Binding-site contacts:
Ligand atom CD contacts residue GLY402 of chain 1.A at 4.1 Å.
Ligand atom CG contacts residue SER354 of chain 1.A at 4.3 Å.
Ligand atom OXT contacts residue SER355 of chain 1.A at 2.9 Å (h-bond).
Ligand atom CG contacts residue GLY402 of chain 1.A at 4.0 Å.
Ligand atom CB contacts residue MET302 of chain 1.A at 3.6 Å (hydrophobic).
Ligand atom CD contacts residue HIS303 of chain 1.A at 3.6 Å.
Ligand atom NE contacts residue ASP170 of chain 1.A at 4.3 Å.
Ligand atom CA contacts residue MET302 of chain 1.A at 3.4 Å (hydrophobic).
Ligand atom N contacts residue MET302 of chain 1.A at 2.8 Å (h-bond).
Ligand atom CG contacts residue MET302 of chain 1.A at 4.0 Å (hydrophobic).
Ligand atom NE contacts residue HIS303 of chain 1.A at 3.1 Å.
Ligand atom C contacts residue SER354 of chain 1.A at 4.0 Å.
Ligand atom C contacts residue SER355 of chain 1.A at 3.6 Å.
Ligand atom C contacts residue ALA306 of chain 1.A at 4.4 Å (hydrophobic).
Ligand atom CB contacts residue ALA306 of chain 1.A at 3.5 Å (hydrophobic).
Ligand atom CA contacts residue ARG322 of chain 1.A at 4.1 Å.
Ligand atom CG contacts residue ALA306 of chain 1.A at 4.5 Å (hydrophobic).
Ligand atom O contacts residue SER355 of chain 1.A at 2.8 Å (h-bond).
Ligand atom OXT contacts residue ARG322 of chain 1.A at 3.9 Å.
Ligand atom CD contacts residue ASP305 of chain 1.A at 3.5 Å.
Ligand atom O contacts residue ALA306 of chain 1.A at 3.6 Å.
Ligand atom OXT contacts residue SER354 of chain 1.A at 3.4 Å.
Ligand atom CA contacts residue ALA306 of chain 1.A at 4.3 Å (hydrophobic).
Ligand atom CB contacts residue HIS303 of chain 1.A at 4.3 Å.
Ligand atom O contacts residue TRP357 of chain 1.A at 4.4 Å.
Ligand atom NE contacts residue GLY402 of chain 1.A at 3.5 Å (h-bond).
Ligand atom CD contacts residue MET302 of chain 1.A at 4.4 Å (hydrophobic).
Ligand atom NE contacts residue CYS407 of chain 1.A at 2.5 Å (h-bond).
Ligand atom CD contacts residue CYS407 of chain 1.A at 3.2 Å (hydrophobic).
Ligand atom NE contacts residue ASP305 of chain 1.A at 4.1 Å.
Ligand atom C contacts residue ARG322 of chain 1.A at 3.6 Å.
Ligand atom O contacts residue ARG322 of chain 1.A at 2.9 Å (salt-bridge).
Ligand atom CG contacts residue HIS303 of chain 1.A at 4.1 Å.

This protein binds this small molecule.
Small molecule (SMILES): NCCC[C@H](N)C(=O)O

Sequence of chain 1.A:
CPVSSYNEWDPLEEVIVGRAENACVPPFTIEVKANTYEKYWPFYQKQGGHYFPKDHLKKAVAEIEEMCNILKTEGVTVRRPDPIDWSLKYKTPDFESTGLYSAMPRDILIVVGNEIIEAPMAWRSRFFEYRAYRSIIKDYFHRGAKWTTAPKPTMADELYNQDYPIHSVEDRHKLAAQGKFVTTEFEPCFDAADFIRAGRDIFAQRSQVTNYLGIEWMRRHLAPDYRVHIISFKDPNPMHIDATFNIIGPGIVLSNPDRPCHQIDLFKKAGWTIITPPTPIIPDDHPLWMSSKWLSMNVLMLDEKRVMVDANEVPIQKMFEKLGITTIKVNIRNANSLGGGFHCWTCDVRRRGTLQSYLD